Sequence of chain 1.A:
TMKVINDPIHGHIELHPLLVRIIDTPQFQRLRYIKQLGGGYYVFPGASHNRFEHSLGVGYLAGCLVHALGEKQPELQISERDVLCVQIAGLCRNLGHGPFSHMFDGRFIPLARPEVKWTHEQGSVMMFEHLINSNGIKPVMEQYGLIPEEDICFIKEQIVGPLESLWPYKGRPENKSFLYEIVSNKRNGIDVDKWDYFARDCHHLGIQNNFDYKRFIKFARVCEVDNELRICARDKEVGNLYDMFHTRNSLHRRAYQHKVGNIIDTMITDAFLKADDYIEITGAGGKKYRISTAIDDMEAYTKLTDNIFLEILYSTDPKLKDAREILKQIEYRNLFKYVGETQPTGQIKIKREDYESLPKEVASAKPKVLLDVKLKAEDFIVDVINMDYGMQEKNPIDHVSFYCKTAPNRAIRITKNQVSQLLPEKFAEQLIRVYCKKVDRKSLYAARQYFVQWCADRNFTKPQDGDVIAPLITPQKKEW

Binding-site contacts:
Ligand atom O2G contacts residue LYS200 of chain 1.A at 3.0 Å (salt-bridge).
Ligand atom N4 contacts residue GLN263 of chain 1.A at 3.2 Å (h-bond).
Ligand atom O3' contacts residue GLN37 of chain 1.A at 2.9 Å (h-bond).
Ligand atom O1A contacts residue HIS121 of chain 1.A at 3.2 Å.
Ligand atom O1G contacts residue ARG254 of chain 1.A at 3.3 Å (salt-bridge).
Ligand atom O3A contacts residue ASP199 of chain 1.A at 3.7 Å.
Ligand atom O5' contacts residue HIS103 of chain 1.A at 2.9 Å.
Ligand atom C4' contacts residue HIS103 of chain 1.A at 3.5 Å.
Ligand atom O1A contacts residue HIS98 of chain 1.A at 3.3 Å (h-bond).
Ligand atom C4' contacts residue ARG52 of chain 1.A at 3.7 Å.
Ligand atom N1 contacts residue HIS103 of chain 1.A at 2.6 Å (h-bond).
Ligand atom C3' contacts residue ASP207 of chain 1.A at 3.8 Å.
Ligand atom C1' contacts residue ARG52 of chain 1.A at 3.8 Å.
Ligand atom O3G contacts residue ARG254 of chain 1.A at 3.3 Å (salt-bridge).
Ligand atom O1B contacts residue HIS121 of chain 1.A at 3.7 Å.
Ligand atom O1B contacts residue HIS103 of chain 1.A at 3.7 Å.
Ligand atom O2 contacts residue LEU38 of chain 1.A at 3.7 Å.
Ligand atom O2A contacts residue ASP199 of chain 1.A at 3.4 Å (salt-bridge).
Ligand atom C1' contacts residue HIS103 of chain 1.A at 3.1 Å.
Ligand atom O3G contacts residue TYR203 of chain 1.A at 2.6 Å (h-bond).
Ligand atom C2 contacts residue HIS103 of chain 1.A at 3.2 Å.
Ligand atom N3 contacts residue HIS103 of chain 1.A at 3.6 Å.
Ligand atom C2' contacts residue LEU38 of chain 1.A at 3.7 Å (hydrophobic).
Ligand atom O3' contacts residue TYR203 of chain 1.A at 3.4 Å.
Ligand atom C2' contacts residue TYR262 of chain 1.A at 3.8 Å (hydrophobic).
Ligand atom C5 contacts residue HIS103 of chain 1.A at 3.2 Å.
Ligand atom O4' contacts residue ARG52 of chain 1.A at 3.2 Å (salt-bridge).
Ligand atom O3' contacts residue ASP207 of chain 1.A at 2.9 Å (salt-bridge).
Ligand atom C4 contacts residue HIS103 of chain 1.A at 3.6 Å.
Ligand atom O3A contacts residue ARG94 of chain 1.A at 2.9 Å (salt-bridge).
Ligand atom O1A contacts residue HIS103 of chain 1.A at 2.5 Å (h-bond).
Ligand atom C3' contacts residue TYR203 of chain 1.A at 3.6 Å (hydrophobic).
Ligand atom O2B contacts residue ARG94 of chain 1.A at 3.1 Å (salt-bridge).
Ligand atom C5' contacts residue TYR203 of chain 1.A at 3.5 Å (hydrophobic).
Ligand atom PB contacts residue ARG94 of chain 1.A at 3.6 Å.
Ligand atom C6 contacts residue HIS103 of chain 1.A at 2.6 Å.
Ligand atom O4' contacts residue HIS103 of chain 1.A at 2.3 Å.
Ligand atom O2A contacts residue ARG52 of chain 1.A at 3.1 Å (salt-bridge).
Ligand atom C5' contacts residue HIS103 of chain 1.A at 3.7 Å.
Ligand atom PA contacts residue HIS103 of chain 1.A at 3.4 Å.

The small molecule below binds the protein below.
Small molecule (SMILES): Nc1ccn([C@H]2C[C@H](O)[C@@H](CO[P](=O)(O)O[P](=O)(O)OP(=O)(O)O)O2)c(=O)n1